Binding-site contacts:
Ligand atom C2 contacts residue GLU385 of chain 1.B at 3.2 Å.
Ligand atom O3 contacts residue HIS125 of chain 1.B at 2.9 Å (h-bond).
Ligand atom O1 contacts residue GLU385 of chain 1.B at 3.0 Å (salt-bridge).
Ligand atom O1 contacts residue GOL1 of chain 1.U at 3.8 Å.
Ligand atom C5 contacts residue TYR314 of chain 1.B at 3.3 Å (hydrophobic).
Ligand atom O4 contacts residue TRP434 of chain 1.B at 3.1 Å.
Ligand atom O6 contacts residue PHE450 of chain 1.B at 3.7 Å.
Ligand atom C6 contacts residue PHE450 of chain 1.B at 3.4 Å (hydrophobic).
Ligand atom C4 contacts residue GLU441 of chain 1.B at 3.6 Å.
Ligand atom C3 contacts residue GLU385 of chain 1.B at 3.4 Å.
Ligand atom O6 contacts residue GLU441 of chain 1.B at 2.7 Å (salt-bridge).
Ligand atom O6 contacts residue GOL1 of chain 1.U at 2.6 Å (h-bond).
Ligand atom C5 contacts residue TRP434 of chain 1.B at 3.8 Å (hydrophobic).
Ligand atom C1 contacts residue GOL1 of chain 1.U at 3.5 Å.
Ligand atom O1 contacts residue GLU171 of chain 1.B at 2.3 Å (salt-bridge).
Ligand atom O2 contacts residue GLU171 of chain 1.B at 3.5 Å.
Ligand atom O2 contacts residue GLU385 of chain 1.B at 2.6 Å (salt-bridge).
Ligand atom C1 contacts residue GLU171 of chain 1.B at 3.4 Å.
Ligand atom O4 contacts residue GLN23 of chain 1.B at 2.9 Å (h-bond).
Ligand atom C1 contacts residue GLU385 of chain 1.B at 2.7 Å.
Ligand atom C6 contacts residue GLU441 of chain 1.B at 3.4 Å.
Ligand atom O3 contacts residue TRP442 of chain 1.B at 3.0 Å (h-bond).
Ligand atom O5 contacts residue TYR314 of chain 1.B at 3.1 Å (h-bond).
Ligand atom C2 contacts residue GLU171 of chain 1.B at 3.5 Å.
Ligand atom O2 contacts residue HIS125 of chain 1.B at 3.3 Å (h-bond).
Ligand atom C6 contacts residue TYR314 of chain 1.B at 3.7 Å (hydrophobic).
Ligand atom C5 contacts residue GLU385 of chain 1.B at 3.4 Å.
Ligand atom O2 contacts residue ASN170 of chain 1.B at 3.0 Å (h-bond).
Ligand atom C3 contacts residue GLN23 of chain 1.B at 3.8 Å.
Ligand atom O1 contacts residue TYR314 of chain 1.B at 3.5 Å.
Ligand atom O5 contacts residue GLU385 of chain 1.B at 3.0 Å (salt-bridge).
Ligand atom O2 contacts residue ASN312 of chain 1.B at 3.5 Å (h-bond).
Ligand atom O3 contacts residue TRP434 of chain 1.B at 3.8 Å.
Ligand atom O5 contacts residue GOL1 of chain 1.U at 3.2 Å (h-bond).
Ligand atom O1 contacts residue ASN312 of chain 1.B at 3.7 Å.
Ligand atom O4 contacts residue GLU441 of chain 1.B at 2.6 Å (salt-bridge).
Ligand atom C5 contacts residue GOL1 of chain 1.U at 3.8 Å.
Ligand atom C6 contacts residue GOL1 of chain 1.U at 3.7 Å.
Ligand atom O3 contacts residue GLN23 of chain 1.B at 2.6 Å (h-bond).
Ligand atom O6 contacts residue MET355 of chain 1.B at 3.5 Å.

A protein and the small-molecule ligand that binds it are described below.
Small molecule (SMILES): O=C1O[C@H](CO)[C@@H](O)[C@H](O)[C@H]1O

Sequence of chain 1.B:
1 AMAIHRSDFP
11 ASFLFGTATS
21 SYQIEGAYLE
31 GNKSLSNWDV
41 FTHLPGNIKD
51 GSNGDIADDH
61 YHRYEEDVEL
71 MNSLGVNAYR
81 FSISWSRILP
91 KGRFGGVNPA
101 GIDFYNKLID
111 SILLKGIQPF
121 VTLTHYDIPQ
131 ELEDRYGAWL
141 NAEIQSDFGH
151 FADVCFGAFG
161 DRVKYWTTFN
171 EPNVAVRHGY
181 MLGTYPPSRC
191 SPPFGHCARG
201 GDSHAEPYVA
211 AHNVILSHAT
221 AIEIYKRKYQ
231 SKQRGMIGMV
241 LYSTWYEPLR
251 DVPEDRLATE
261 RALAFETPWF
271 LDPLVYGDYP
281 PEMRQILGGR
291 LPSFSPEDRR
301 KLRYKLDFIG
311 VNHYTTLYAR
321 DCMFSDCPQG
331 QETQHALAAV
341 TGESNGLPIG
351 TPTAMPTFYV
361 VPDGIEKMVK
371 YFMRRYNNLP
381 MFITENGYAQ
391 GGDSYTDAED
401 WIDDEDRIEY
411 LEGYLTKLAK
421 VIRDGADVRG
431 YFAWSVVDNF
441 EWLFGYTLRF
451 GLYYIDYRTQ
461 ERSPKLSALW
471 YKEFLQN